Binding-site contacts:
Ligand atom O5 contacts residue THR156 of chain 31.C at 4.0 Å.
Ligand atom N2 contacts residue ASN154 of chain 31.C at 3.2 Å (h-bond).
Ligand atom C2 contacts residue ASN154 of chain 31.C at 3.6 Å.
Ligand atom C6 contacts residue THR156 of chain 31.C at 3.7 Å.
Ligand atom O7 contacts residue ASN154 of chain 31.C at 2.1 Å (h-bond).
Ligand atom C1 contacts residue ASN154 of chain 31.C at 3.0 Å.
Ligand atom O6 contacts residue THR156 of chain 31.C at 2.7 Å (h-bond).
Ligand atom O5 contacts residue ASN154 of chain 31.C at 4.1 Å.
Ligand atom O7 contacts residue VAL153 of chain 31.C at 4.1 Å.
Ligand atom C7 contacts residue ASN154 of chain 31.C at 2.2 Å.
Ligand atom C5 contacts residue THR156 of chain 31.C at 4.1 Å.
Ligand atom O7 contacts residue GLY150 of chain 31.C at 4.2 Å.
Ligand atom C1 contacts residue THR156 of chain 31.C at 4.2 Å.
Ligand atom C8 contacts residue ASN154 of chain 31.C at 2.3 Å.

Sequence of chain 31.C:
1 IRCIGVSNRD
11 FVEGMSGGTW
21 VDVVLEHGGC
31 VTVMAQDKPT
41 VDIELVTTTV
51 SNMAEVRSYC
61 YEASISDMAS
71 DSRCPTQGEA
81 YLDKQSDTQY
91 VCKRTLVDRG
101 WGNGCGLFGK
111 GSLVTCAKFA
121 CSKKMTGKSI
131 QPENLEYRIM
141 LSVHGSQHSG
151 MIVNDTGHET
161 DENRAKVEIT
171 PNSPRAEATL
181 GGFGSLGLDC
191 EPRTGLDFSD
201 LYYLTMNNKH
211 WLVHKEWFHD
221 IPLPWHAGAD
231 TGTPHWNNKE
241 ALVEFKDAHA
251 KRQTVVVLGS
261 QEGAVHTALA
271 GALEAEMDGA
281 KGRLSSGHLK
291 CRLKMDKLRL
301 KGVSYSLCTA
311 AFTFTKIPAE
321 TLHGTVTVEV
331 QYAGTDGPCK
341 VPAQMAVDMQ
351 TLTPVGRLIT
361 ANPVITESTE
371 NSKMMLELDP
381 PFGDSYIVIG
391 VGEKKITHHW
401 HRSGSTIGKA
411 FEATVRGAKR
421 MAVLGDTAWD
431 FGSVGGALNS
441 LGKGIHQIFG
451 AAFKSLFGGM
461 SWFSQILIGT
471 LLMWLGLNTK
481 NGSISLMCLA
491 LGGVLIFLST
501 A

This small molecule binds to this protein.
Small molecule (SMILES): CC(=O)N[C@H]1[C@H](O[C@H]2[C@H](O)[C@@H](NC(C)=O)CO[C@@H]2CO)O[C@H](CO)[C@@H](O)[C@@H]1O